Binding-site contacts:
Ligand atom C5 contacts residue THR294 of chain 1.L at 4.0 Å.
Ligand atom C3 contacts residue ASN292 of chain 1.L at 3.7 Å.
Ligand atom C1 contacts residue ILE293 of chain 1.L at 3.7 Å (hydrophobic).
Ligand atom O5 contacts residue ILE293 of chain 1.L at 3.8 Å.
Ligand atom C6 contacts residue THR294 of chain 1.L at 4.1 Å.
Ligand atom C7 contacts residue ASN292 of chain 1.L at 3.3 Å.
Ligand atom O5 contacts residue ASP295 of chain 1.L at 3.6 Å.
Ligand atom O5 contacts residue THR294 of chain 1.L at 4.2 Å.
Ligand atom C8 contacts residue LYS110 of chain 1.M at 4.3 Å.
Ligand atom N2 contacts residue ASN292 of chain 1.L at 2.8 Å (h-bond).
Ligand atom C2 contacts residue ASN292 of chain 1.L at 2.4 Å.
Ligand atom O6 contacts residue ILE293 of chain 1.L at 4.4 Å.
Ligand atom C8 contacts residue ASN292 of chain 1.L at 4.2 Å.
Ligand atom O6 contacts residue ASP295 of chain 1.L at 3.2 Å.
Ligand atom O5 contacts residue ASN292 of chain 1.L at 2.4 Å (h-bond).
Ligand atom O6 contacts residue THR294 of chain 1.L at 3.1 Å (h-bond).
Ligand atom C1 contacts residue ASN292 of chain 1.L at 1.4 Å.
Ligand atom C5 contacts residue ILE293 of chain 1.L at 4.4 Å (hydrophobic).
Ligand atom C8 contacts residue GLN53 of chain 1.M at 3.9 Å.
Ligand atom O7 contacts residue ASN292 of chain 1.L at 3.5 Å (h-bond).
Ligand atom C4 contacts residue ASN292 of chain 1.L at 4.2 Å.
Ligand atom C5 contacts residue ASP295 of chain 1.L at 4.5 Å.
Ligand atom C5 contacts residue ASN292 of chain 1.L at 3.7 Å.
Ligand atom C6 contacts residue ASP295 of chain 1.L at 4.1 Å.

Sequence of chain 1.M:
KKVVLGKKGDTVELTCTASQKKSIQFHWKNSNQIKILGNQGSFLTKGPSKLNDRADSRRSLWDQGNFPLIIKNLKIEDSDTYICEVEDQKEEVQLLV

The protein below binds the small molecule below.
Small molecule (SMILES): CC(=O)N[C@H]1[C@H](O[C@H]2[C@H](O)[C@@H](NC(C)=O)CO[C@@H]2CO)O[C@H](CO)[C@@H](O[C@@H]2O[C@H](CO[C@H]3O[C@H](CO)[C@@H](O)[C@H](O)[C@@H]3O)[C@@H](O)[C@H](O)[C@@H]2O)[C@@H]1O

Sequence of chain 1.L:
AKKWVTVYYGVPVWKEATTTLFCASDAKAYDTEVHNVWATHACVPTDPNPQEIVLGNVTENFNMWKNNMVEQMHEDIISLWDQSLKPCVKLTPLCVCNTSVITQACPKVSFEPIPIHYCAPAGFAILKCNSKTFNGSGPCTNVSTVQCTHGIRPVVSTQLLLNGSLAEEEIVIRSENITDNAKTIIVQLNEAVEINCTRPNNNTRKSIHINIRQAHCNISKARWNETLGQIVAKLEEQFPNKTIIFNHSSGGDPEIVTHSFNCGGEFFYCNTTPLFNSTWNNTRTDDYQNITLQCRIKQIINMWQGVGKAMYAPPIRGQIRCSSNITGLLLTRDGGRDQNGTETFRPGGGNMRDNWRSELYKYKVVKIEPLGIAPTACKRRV